Binding-site contacts:
Ligand atom C39 contacts residue ALA231 of chain 30.B at 3.3 Å (hydrophobic).
Ligand atom C28 contacts residue PRO358 of chain 30.B at 3.6 Å (hydrophobic).
Ligand atom C07 contacts residue HIS227 of chain 30.B at 3.2 Å.
Ligand atom C38 contacts residue PHE270 of chain 30.B at 3.6 Å (hydrophobic).
Ligand atom C15 contacts residue PRO272 of chain 30.B at 3.1 Å (hydrophobic).
Ligand atom C08 contacts residue LEU228 of chain 30.B at 3.8 Å (hydrophobic).
Ligand atom C16 contacts residue THR274 of chain 30.B at 3.4 Å.
Ligand atom C38 contacts residue PRO358 of chain 30.B at 3.5 Å (hydrophobic).
Ligand atom C09 contacts residue HIS227 of chain 30.B at 3.8 Å.
Ligand atom C33 contacts residue ASP26 of chain 30.B at 3.7 Å.
Ligand atom C40 contacts residue ALA231 of chain 30.B at 3.4 Å (hydrophobic).
Ligand atom C37 contacts residue PRO358 of chain 30.B at 3.7 Å (hydrophobic).
Ligand atom C36 contacts residue HIS227 of chain 30.B at 3.2 Å.
Ligand atom C39 contacts residue PHE270 of chain 30.B at 3.4 Å (hydrophobic).
Ligand atom C08 contacts residue HIS227 of chain 30.B at 3.4 Å.
Ligand atom C19 contacts residue ARG276 of chain 30.B at 3.7 Å.
Ligand atom C42 contacts residue VAL23 of chain 30.B at 3.5 Å (hydrophobic).
Ligand atom O13 contacts residue GLY360 of chain 30.B at 3.6 Å.
Ligand atom C32 contacts residue VAL23 of chain 30.B at 3.5 Å (hydrophobic).
Ligand atom C39 contacts residue PRO358 of chain 30.B at 3.8 Å (hydrophobic).
Ligand atom C14 contacts residue THR274 of chain 30.B at 3.3 Å.
Ligand atom C07 contacts residue LEU228 of chain 30.B at 3.6 Å (hydrophobic).
Ligand atom C41 contacts residue SER234 of chain 30.B at 3.5 Å.
Ligand atom C19 contacts residue THR274 of chain 30.B at 3.0 Å.
Ligand atom O13 contacts residue ARG359 of chain 30.B at 3.2 Å (salt-bridge).
Ligand atom C39 contacts residue SER234 of chain 30.B at 3.8 Å.
Ligand atom C41 contacts residue VAL23 of chain 30.B at 3.7 Å (hydrophobic).
Ligand atom O06 contacts residue THR274 of chain 30.B at 2.7 Å (h-bond).
Ligand atom C40 contacts residue GLU27 of chain 30.B at 3.4 Å.
Ligand atom C15 contacts residue THR274 of chain 30.B at 3.7 Å.
Ligand atom C41 contacts residue GLU27 of chain 30.B at 3.1 Å.
Ligand atom O14 contacts residue HIS227 of chain 30.B at 2.9 Å.
Ligand atom O06 contacts residue PRO272 of chain 30.B at 3.4 Å (h-bond).
Ligand atom C33 contacts residue VAL23 of chain 30.B at 3.6 Å (hydrophobic).
Ligand atom C40 contacts residue SER234 of chain 30.B at 3.0 Å.
Ligand atom O08 contacts residue ARG276 of chain 30.B at 3.7 Å.
Ligand atom O06 contacts residue LEU273 of chain 30.B at 3.5 Å.
Ligand atom O13 contacts residue PRO358 of chain 30.B at 3.2 Å.
Ligand atom O12 contacts residue GLY360 of chain 30.B at 3.5 Å (h-bond).
Ligand atom C06 contacts residue HIS227 of chain 30.B at 3.6 Å.

This small molecule binds to this protein.
Small molecule (SMILES): CC(=O)O[C@H]1C(=O)[C@@]2(C)[C@H]([C@H](OC(=O)c3ccccc3)[C@]3(O)C[C@H](OC(=O)[C@H](O)[C@@H](NC(=O)c4ccccc4)c4ccccc4)C(C)=C1C3(C)C)[C@]1(OC(C)=O)CO[C@@H]1C[C@@H]2O

Sequence of chain 30.B:
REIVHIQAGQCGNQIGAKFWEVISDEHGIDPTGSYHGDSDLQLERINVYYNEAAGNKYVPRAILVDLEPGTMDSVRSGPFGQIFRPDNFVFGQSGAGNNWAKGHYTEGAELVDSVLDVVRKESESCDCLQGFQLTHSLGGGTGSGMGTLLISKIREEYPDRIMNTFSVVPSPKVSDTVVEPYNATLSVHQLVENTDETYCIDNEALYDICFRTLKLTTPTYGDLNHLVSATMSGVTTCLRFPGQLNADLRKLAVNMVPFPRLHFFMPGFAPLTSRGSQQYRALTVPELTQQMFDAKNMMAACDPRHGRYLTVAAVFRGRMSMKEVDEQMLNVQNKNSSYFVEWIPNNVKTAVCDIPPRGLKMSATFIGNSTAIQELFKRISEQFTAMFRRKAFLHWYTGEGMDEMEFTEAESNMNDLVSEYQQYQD